Binding-site contacts:
Ligand atom C1 contacts residue TYR6 of chain 3.A at 4.1 Å (hydrophobic).
Ligand atom C7 contacts residue PRO7 of chain 3.A at 3.6 Å (hydrophobic).
Ligand atom O6 contacts residue TYR6 of chain 3.A at 4.1 Å.
Ligand atom C8 contacts residue ARG8 of chain 3.A at 4.0 Å.
Ligand atom C4 contacts residue ASN208 of chain 3.A at 4.2 Å.
Ligand atom C8 contacts residue PRO7 of chain 3.A at 3.8 Å (hydrophobic).
Ligand atom C8 contacts residue LEU9 of chain 3.A at 4.4 Å (hydrophobic).
Ligand atom C1 contacts residue PRO7 of chain 3.A at 3.8 Å (hydrophobic).
Ligand atom C1 contacts residue ASN208 of chain 3.A at 1.4 Å.
Ligand atom C7 contacts residue ASN208 of chain 3.A at 3.5 Å.
Ligand atom O3 contacts residue ARG8 of chain 3.A at 4.4 Å.
Ligand atom N2 contacts residue PRO7 of chain 3.A at 2.7 Å (h-bond).
Ligand atom C8 contacts residue ARG280 of chain 3.A at 4.2 Å.
Ligand atom C3 contacts residue PRO7 of chain 3.A at 3.6 Å (hydrophobic).
Ligand atom C2 contacts residue PRO7 of chain 3.A at 3.5 Å (hydrophobic).
Ligand atom N2 contacts residue ASN208 of chain 3.A at 2.8 Å (h-bond).
Ligand atom O7 contacts residue ASN208 of chain 3.A at 3.9 Å.
Ligand atom C3 contacts residue ASN208 of chain 3.A at 3.7 Å.
Ligand atom C5 contacts residue TYR6 of chain 3.A at 4.1 Å (hydrophobic).
Ligand atom O3 contacts residue PRO7 of chain 3.A at 4.1 Å.
Ligand atom O5 contacts residue TYR6 of chain 3.A at 3.9 Å.
Ligand atom N2 contacts residue ARG8 of chain 3.A at 4.2 Å.
Ligand atom C5 contacts residue ASN208 of chain 3.A at 3.7 Å.
Ligand atom O5 contacts residue ASN208 of chain 3.A at 2.3 Å (h-bond).
Ligand atom C2 contacts residue ASN208 of chain 3.A at 2.4 Å.

A protein and the small-molecule ligand that binds it are described below.
Small molecule (SMILES): CC(=O)N[C@@H]1[C@@H](O)[C@H](O)[C@@H](CO)O[C@H]1O

Sequence of chain 3.A:
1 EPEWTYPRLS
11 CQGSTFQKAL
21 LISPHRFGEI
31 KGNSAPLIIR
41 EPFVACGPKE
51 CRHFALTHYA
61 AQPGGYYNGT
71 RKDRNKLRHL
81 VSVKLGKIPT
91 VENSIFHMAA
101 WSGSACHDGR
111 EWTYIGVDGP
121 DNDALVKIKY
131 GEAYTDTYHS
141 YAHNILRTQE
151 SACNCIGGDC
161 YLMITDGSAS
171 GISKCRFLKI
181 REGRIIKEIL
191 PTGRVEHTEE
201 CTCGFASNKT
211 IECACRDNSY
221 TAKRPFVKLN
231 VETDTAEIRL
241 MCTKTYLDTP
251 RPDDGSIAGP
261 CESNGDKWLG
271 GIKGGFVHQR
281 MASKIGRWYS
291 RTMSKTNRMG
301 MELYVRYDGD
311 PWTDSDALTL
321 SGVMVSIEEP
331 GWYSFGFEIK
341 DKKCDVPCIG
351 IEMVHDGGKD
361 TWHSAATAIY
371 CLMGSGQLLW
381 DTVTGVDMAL